Sequence of chain 1.F:
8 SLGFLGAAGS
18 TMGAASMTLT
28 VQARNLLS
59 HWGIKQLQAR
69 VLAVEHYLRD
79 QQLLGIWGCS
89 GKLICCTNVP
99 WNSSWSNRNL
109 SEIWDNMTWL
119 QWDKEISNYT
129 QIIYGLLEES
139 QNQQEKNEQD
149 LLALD

The small molecule below binds the protein below.
Small molecule (SMILES): CC(=O)N[C@@H]1[C@@H](O)[C@H](O)[C@@H](CO)O[C@H]1O

Binding-site contacts:
Ligand atom C5 contacts residue ASN100 of chain 1.F at 3.8 Å.
Ligand atom C8 contacts residue ASN100 of chain 1.F at 4.3 Å.
Ligand atom N2 contacts residue ASN100 of chain 1.F at 2.9 Å (h-bond).
Ligand atom C8 contacts residue TRP99 of chain 1.F at 4.3 Å (hydrophobic).
Ligand atom C1 contacts residue SER102 of chain 1.F at 3.9 Å.
Ligand atom C2 contacts residue ASN100 of chain 1.F at 2.5 Å.
Ligand atom C7 contacts residue ASN100 of chain 1.F at 3.2 Å.
Ligand atom C4 contacts residue ASN100 of chain 1.F at 4.3 Å.
Ligand atom C1 contacts residue ASN100 of chain 1.F at 1.5 Å.
Ligand atom O7 contacts residue ASN100 of chain 1.F at 3.2 Å (h-bond).
Ligand atom C3 contacts residue ASN100 of chain 1.F at 3.9 Å.
Ligand atom C8 contacts residue PRO98 of chain 1.F at 4.3 Å (hydrophobic).
Ligand atom O5 contacts residue SER102 of chain 1.F at 3.9 Å.
Ligand atom O5 contacts residue ASN100 of chain 1.F at 2.5 Å (h-bond).